Binding-site contacts:
Ligand atom N3 contacts residue HIS426 of chain 41.A at 2.6 Å (h-bond).
Ligand atom O2 contacts residue HIS428 of chain 44.A at 3.5 Å (h-bond).
Ligand atom C6 contacts residue PHE427 of chain 44.A at 4.4 Å (hydrophobic).
Ligand atom N4 contacts residue PHE427 of chain 41.A at 3.2 Å.
Ligand atom N4 contacts residue HIS426 of chain 41.A at 3.8 Å.
Ligand atom O2 contacts residue GLY425 of chain 41.A at 3.4 Å.
Ligand atom N4 contacts residue CYT1 of chain 48.B at 3.0 Å.
Ligand atom C4 contacts residue PHE427 of chain 44.A at 4.2 Å (hydrophobic).
Ligand atom N3 contacts residue PHE427 of chain 41.A at 4.2 Å.
Ligand atom C5 contacts residue CYT1 of chain 44.B at 3.0 Å.
Ligand atom C5 contacts residue PHE427 of chain 44.A at 3.9 Å (hydrophobic).
Ligand atom C4 contacts residue CYT1 of chain 48.B at 4.1 Å.
Ligand atom C6 contacts residue CYT1 of chain 44.B at 3.4 Å.
Ligand atom C4 contacts residue PHE427 of chain 41.A at 4.0 Å (hydrophobic).
Ligand atom N1 contacts residue HIS428 of chain 44.A at 3.2 Å (h-bond).
Ligand atom N4 contacts residue HIS428 of chain 41.A at 4.0 Å.
Ligand atom C4 contacts residue CYT1 of chain 44.B at 4.2 Å.
Ligand atom C2 contacts residue HIS426 of chain 41.A at 3.2 Å.
Ligand atom O2 contacts residue HIS426 of chain 41.A at 2.9 Å (h-bond).
Ligand atom C6 contacts residue HIS428 of chain 44.A at 3.9 Å.
Ligand atom N4 contacts residue PHE427 of chain 44.A at 4.4 Å.
Ligand atom O2 contacts residue TRP405 of chain 44.A at 4.5 Å.
Ligand atom C4 contacts residue HIS426 of chain 41.A at 3.6 Å.
Ligand atom C2 contacts residue HIS428 of chain 44.A at 3.8 Å.

Sequence of chain 41.A:
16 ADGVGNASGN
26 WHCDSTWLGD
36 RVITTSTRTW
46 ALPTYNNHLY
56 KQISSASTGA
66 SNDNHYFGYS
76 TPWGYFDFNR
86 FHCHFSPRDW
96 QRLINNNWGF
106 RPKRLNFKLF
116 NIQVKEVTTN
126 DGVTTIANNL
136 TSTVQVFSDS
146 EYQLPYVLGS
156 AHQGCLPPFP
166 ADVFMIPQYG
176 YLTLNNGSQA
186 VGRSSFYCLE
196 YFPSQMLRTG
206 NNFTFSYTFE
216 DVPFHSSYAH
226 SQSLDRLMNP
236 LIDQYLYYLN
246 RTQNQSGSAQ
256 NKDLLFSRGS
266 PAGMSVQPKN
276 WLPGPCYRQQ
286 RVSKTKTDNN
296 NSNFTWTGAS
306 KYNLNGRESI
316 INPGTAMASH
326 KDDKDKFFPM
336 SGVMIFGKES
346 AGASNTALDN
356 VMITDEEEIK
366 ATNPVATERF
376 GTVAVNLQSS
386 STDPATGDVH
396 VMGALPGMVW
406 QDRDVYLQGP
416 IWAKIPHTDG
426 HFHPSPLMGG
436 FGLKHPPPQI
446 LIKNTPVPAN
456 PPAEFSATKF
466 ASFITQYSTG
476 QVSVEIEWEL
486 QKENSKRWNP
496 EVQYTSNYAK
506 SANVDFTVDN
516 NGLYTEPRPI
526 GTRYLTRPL

Sequence of chain 44.A:
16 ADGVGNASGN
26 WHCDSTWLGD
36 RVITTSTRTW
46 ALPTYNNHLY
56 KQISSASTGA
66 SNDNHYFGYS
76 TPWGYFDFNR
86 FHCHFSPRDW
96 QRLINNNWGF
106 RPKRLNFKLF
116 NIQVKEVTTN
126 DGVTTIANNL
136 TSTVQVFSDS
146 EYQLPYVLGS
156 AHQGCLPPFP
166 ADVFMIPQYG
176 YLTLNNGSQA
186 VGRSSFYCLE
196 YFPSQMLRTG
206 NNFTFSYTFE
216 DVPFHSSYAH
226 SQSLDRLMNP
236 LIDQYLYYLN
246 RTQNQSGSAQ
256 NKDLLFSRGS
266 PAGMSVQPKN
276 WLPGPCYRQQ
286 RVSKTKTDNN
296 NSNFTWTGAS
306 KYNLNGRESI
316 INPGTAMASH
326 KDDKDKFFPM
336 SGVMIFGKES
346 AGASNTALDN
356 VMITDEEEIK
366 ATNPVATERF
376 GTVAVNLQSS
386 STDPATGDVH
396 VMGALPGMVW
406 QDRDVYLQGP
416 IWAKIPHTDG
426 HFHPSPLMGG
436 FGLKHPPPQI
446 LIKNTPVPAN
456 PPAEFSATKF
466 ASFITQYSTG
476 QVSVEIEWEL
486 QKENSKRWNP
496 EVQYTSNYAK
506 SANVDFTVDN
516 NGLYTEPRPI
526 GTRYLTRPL

A small-molecule ligand and the protein it binds are described below.
Small molecule (SMILES): Nc1ccnc(=O)[nH]1